Sequence of chain 1.C:
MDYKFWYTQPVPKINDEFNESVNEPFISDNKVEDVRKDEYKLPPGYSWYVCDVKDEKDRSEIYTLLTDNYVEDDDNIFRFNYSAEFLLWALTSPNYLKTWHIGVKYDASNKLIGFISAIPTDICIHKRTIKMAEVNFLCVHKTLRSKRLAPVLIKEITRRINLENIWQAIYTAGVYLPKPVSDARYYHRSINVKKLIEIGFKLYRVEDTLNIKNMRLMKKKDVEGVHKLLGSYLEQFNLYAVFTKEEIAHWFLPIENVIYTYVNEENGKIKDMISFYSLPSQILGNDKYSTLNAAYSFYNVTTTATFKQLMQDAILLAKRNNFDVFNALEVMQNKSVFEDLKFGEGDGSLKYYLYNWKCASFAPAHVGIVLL

This small molecule binds to this protein.
Small molecule (SMILES): [H]/N=C(\Cc1cccc(OC)c1)NC(=O)c1ccccc1OC1CCNCC1

Binding-site contacts:
Ligand atom N2 contacts residue LEU385 of chain 1.C at 2.9 Å (h-bond).
Ligand atom C9 contacts residue TYR186 of chain 1.C at 3.7 Å (hydrophobic).
Ligand atom C14 contacts residue THR172 of chain 1.C at 3.5 Å.
Ligand atom C17 contacts residue TYR309 of chain 1.C at 3.5 Å (hydrophobic).
Ligand atom N contacts residue TYR186 of chain 1.C at 3.5 Å (h-bond).
Ligand atom C16 contacts residue TYR82 of chain 1.C at 3.5 Å (hydrophobic).
Ligand atom C1 contacts residue TYR186 of chain 1.C at 3.7 Å (hydrophobic).
Ligand atom N1 contacts residue TYR186 of chain 1.C at 3.7 Å.
Ligand atom C2 contacts residue PHE80 of chain 1.C at 3.8 Å (hydrophobic).
Ligand atom C19 contacts residue TYR186 of chain 1.C at 3.4 Å (hydrophobic).
Ligand atom C6 contacts residue SER294 of chain 1.C at 3.6 Å.
Ligand atom C15 contacts residue TYR82 of chain 1.C at 3.5 Å (hydrophobic).
Ligand atom C12 contacts residue TYR290 of chain 1.C at 3.7 Å (hydrophobic).
Ligand atom C6 contacts residue PHE80 of chain 1.C at 3.5 Å (hydrophobic).
Ligand atom C18 contacts residue TYR309 of chain 1.C at 3.4 Å (hydrophobic).
Ligand atom C7 contacts residue SER294 of chain 1.C at 3.5 Å.
Ligand atom C14 contacts residue LEU363 of chain 1.C at 3.6 Å (hydrophobic).
Ligand atom C16 contacts residue LEU292 of chain 1.C at 3.7 Å (hydrophobic).
Ligand atom C4 contacts residue ASP73 of chain 1.C at 3.5 Å.
Ligand atom C5 contacts residue PHE80 of chain 1.C at 3.3 Å (hydrophobic).
Ligand atom C15 contacts residue PHE80 of chain 1.C at 3.7 Å (hydrophobic).
Ligand atom O contacts residue PHE78 of chain 1.C at 3.3 Å.
Ligand atom C4 contacts residue VAL71 of chain 1.C at 3.6 Å (hydrophobic).
Ligand atom C4 contacts residue PHE80 of chain 1.C at 3.4 Å (hydrophobic).
Ligand atom C16 contacts residue LEU385 of chain 1.C at 3.6 Å (hydrophobic).
Ligand atom C18 contacts residue LEU342 of chain 1.C at 3.8 Å (hydrophobic).
Ligand atom C13 contacts residue LEU384 of chain 1.C at 3.4 Å (hydrophobic).
Ligand atom C4 contacts residue GLU72 of chain 1.C at 3.5 Å.
Ligand atom C20 contacts residue TYR186 of chain 1.C at 3.3 Å (hydrophobic).
Ligand atom C5 contacts residue SER294 of chain 1.C at 3.8 Å.
Ligand atom O contacts residue SER294 of chain 1.C at 2.7 Å (h-bond).
Ligand atom C3 contacts residue PHE80 of chain 1.C at 3.5 Å (hydrophobic).
Ligand atom C7 contacts residue PHE78 of chain 1.C at 3.6 Å (hydrophobic).
Ligand atom C13 contacts residue LEU385 of chain 1.C at 3.6 Å (hydrophobic).
Ligand atom C contacts residue TYR186 of chain 1.C at 3.5 Å (hydrophobic).
Ligand atom C11 contacts residue TYR309 of chain 1.C at 3.8 Å (hydrophobic).
Ligand atom C3 contacts residue ASP73 of chain 1.C at 3.7 Å.
Ligand atom C13 contacts residue TYR290 of chain 1.C at 3.7 Å (hydrophobic).
Ligand atom C14 contacts residue LEU385 of chain 1.C at 3.3 Å (hydrophobic).
Ligand atom C19 contacts residue TYR309 of chain 1.C at 3.8 Å (hydrophobic).